Binding-site contacts:
Ligand atom C4 contacts residue SER89 of chain 1.A at 3.7 Å.
Ligand atom O7 contacts residue SER86 of chain 1.A at 4.2 Å.
Ligand atom C3 contacts residue SER89 of chain 1.A at 4.3 Å.
Ligand atom C7 contacts residue SER89 of chain 1.A at 4.5 Å.
Ligand atom N2 contacts residue ASN54 of chain 1.A at 2.4 Å (h-bond).
Ligand atom C3 contacts residue ASN54 of chain 1.A at 3.6 Å.
Ligand atom C6 contacts residue SER89 of chain 1.A at 3.4 Å.
Ligand atom C7 contacts residue ASN54 of chain 1.A at 3.4 Å.
Ligand atom C2 contacts residue SER89 of chain 1.A at 4.2 Å.
Ligand atom C5 contacts residue ASN54 of chain 1.A at 3.7 Å.
Ligand atom C2 contacts residue ASN54 of chain 1.A at 2.3 Å.
Ligand atom C5 contacts residue SER89 of chain 1.A at 3.3 Å.
Ligand atom O7 contacts residue ASN54 of chain 1.A at 3.6 Å (h-bond).
Ligand atom O4 contacts residue SER89 of chain 1.A at 3.5 Å.
Ligand atom C8 contacts residue ASP90 of chain 1.A at 3.8 Å.
Ligand atom O5 contacts residue SER89 of chain 1.A at 4.5 Å.
Ligand atom O7 contacts residue SER89 of chain 1.A at 3.4 Å (h-bond).
Ligand atom O5 contacts residue ASN54 of chain 1.A at 2.6 Å (h-bond).
Ligand atom C4 contacts residue ASN54 of chain 1.A at 4.2 Å.
Ligand atom C1 contacts residue ASN54 of chain 1.A at 1.4 Å.
Ligand atom O7 contacts residue ASP90 of chain 1.A at 3.6 Å.
Ligand atom C1 contacts residue SER89 of chain 1.A at 4.3 Å.
Ligand atom C7 contacts residue ASP90 of chain 1.A at 3.9 Å.
Ligand atom O3 contacts residue ASP90 of chain 1.A at 4.0 Å.
Ligand atom C2 contacts residue ASP90 of chain 1.A at 4.2 Å.

This protein binds this small molecule.
Small molecule (SMILES): CC(=O)N[C@H]1[C@H](O[C@H]2[C@H](O)[C@@H](NC(C)=O)CO[C@@H]2CO)O[C@H](CO)[C@@H](O[C@H]2O[C@H](CO)[C@@H](O)[C@H](O)[C@@H]2O)[C@@H]1O

Sequence of chain 1.A:
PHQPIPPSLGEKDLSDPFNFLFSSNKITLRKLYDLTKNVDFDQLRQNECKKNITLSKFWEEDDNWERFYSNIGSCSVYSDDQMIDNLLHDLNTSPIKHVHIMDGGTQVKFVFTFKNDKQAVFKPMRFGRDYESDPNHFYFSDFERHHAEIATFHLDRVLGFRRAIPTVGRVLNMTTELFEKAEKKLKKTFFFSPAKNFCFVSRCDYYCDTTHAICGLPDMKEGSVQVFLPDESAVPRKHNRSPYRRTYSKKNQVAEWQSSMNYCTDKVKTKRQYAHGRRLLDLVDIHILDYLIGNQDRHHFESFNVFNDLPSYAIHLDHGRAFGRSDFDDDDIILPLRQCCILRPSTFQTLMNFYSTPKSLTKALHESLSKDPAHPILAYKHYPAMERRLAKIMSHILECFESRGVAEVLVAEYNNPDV